Binding-site contacts:
Ligand atom CL16 contacts residue PRO569 of chain 1.A at 3.9 Å.
Ligand atom C03 contacts residue SER803 of chain 1.A at 3.1 Å.
Ligand atom C14 contacts residue PRO781 of chain 1.B at 4.1 Å (hydrophobic).
Ligand atom C06 contacts residue ALA778 of chain 1.B at 3.6 Å (hydrophobic).
Ligand atom C01 contacts residue ILE774 of chain 1.B at 3.7 Å (hydrophobic).
Ligand atom C11 contacts residue PRO781 of chain 1.B at 3.8 Å (hydrophobic).
Ligand atom N09 contacts residue LEU777 of chain 1.B at 2.8 Å (h-bond).
Ligand atom C10 contacts residue PRO781 of chain 1.B at 3.7 Å (hydrophobic).
Ligand atom C05 contacts residue ILE782 of chain 1.A at 3.7 Å (hydrophobic).
Ligand atom O08 contacts residue THR799 of chain 1.A at 3.6 Å (h-bond).
Ligand atom O08 contacts residue ILE782 of chain 1.A at 3.6 Å.
Ligand atom N04 contacts residue THR799 of chain 1.A at 4.0 Å.
Ligand atom C06 contacts residue ILE774 of chain 1.B at 4.1 Å (hydrophobic).
Ligand atom O08 contacts residue LEU777 of chain 1.B at 3.5 Å (h-bond).
Ligand atom N04 contacts residue SER803 of chain 1.A at 3.3 Å (h-bond).
Ligand atom C15 contacts residue PRO781 of chain 1.B at 3.8 Å (hydrophobic).
Ligand atom N04 contacts residue ILE782 of chain 1.A at 3.3 Å.
Ligand atom O08 contacts residue PRO781 of chain 1.B at 3.4 Å.
Ligand atom C12 contacts residue PRO781 of chain 1.B at 4.1 Å (hydrophobic).
Ligand atom C07 contacts residue VAL802 of chain 1.A at 3.7 Å (hydrophobic).
Ligand atom C03 contacts residue ILE782 of chain 1.A at 3.8 Å (hydrophobic).
Ligand atom C10 contacts residue LEU777 of chain 1.B at 3.2 Å (hydrophobic).
Ligand atom C07 contacts residue LEU777 of chain 1.B at 3.1 Å (hydrophobic).
Ligand atom CL16 contacts residue TRP565 of chain 1.A at 3.1 Å.
Ligand atom C11 contacts residue VAL802 of chain 1.A at 3.5 Å (hydrophobic).
Ligand atom C05 contacts residue LEU777 of chain 1.B at 3.6 Å (hydrophobic).
Ligand atom C06 contacts residue LEU806 of chain 1.A at 3.8 Å (hydrophobic).
Ligand atom N09 contacts residue VAL802 of chain 1.A at 3.3 Å.
Ligand atom C14 contacts residue LEU568 of chain 1.A at 4.0 Å (hydrophobic).
Ligand atom C15 contacts residue LEU777 of chain 1.B at 3.1 Å (hydrophobic).
Ligand atom C14 contacts residue ILE780 of chain 1.B at 3.6 Å (hydrophobic).
Ligand atom C07 contacts residue PRO781 of chain 1.B at 4.0 Å (hydrophobic).
Ligand atom C02 contacts residue VAL775 of chain 1.A at 3.7 Å (hydrophobic).
Ligand atom C03 contacts residue PHE779 of chain 1.A at 3.9 Å (hydrophobic).
Ligand atom C06 contacts residue LEU777 of chain 1.B at 3.5 Å (hydrophobic).
Ligand atom C01 contacts residue LEU806 of chain 1.A at 3.6 Å (hydrophobic).
Ligand atom C10 contacts residue VAL802 of chain 1.A at 4.0 Å (hydrophobic).
Ligand atom CL16 contacts residue THR798 of chain 1.A at 3.3 Å.
Ligand atom C07 contacts residue ILE782 of chain 1.A at 4.0 Å (hydrophobic).
Ligand atom C05 contacts residue VAL802 of chain 1.A at 3.9 Å (hydrophobic).

This protein binds this small molecule.
Small molecule (SMILES): O=C(Nc1cccc(Cl)c1)c1ccccn1

Sequence of chain 1.A:
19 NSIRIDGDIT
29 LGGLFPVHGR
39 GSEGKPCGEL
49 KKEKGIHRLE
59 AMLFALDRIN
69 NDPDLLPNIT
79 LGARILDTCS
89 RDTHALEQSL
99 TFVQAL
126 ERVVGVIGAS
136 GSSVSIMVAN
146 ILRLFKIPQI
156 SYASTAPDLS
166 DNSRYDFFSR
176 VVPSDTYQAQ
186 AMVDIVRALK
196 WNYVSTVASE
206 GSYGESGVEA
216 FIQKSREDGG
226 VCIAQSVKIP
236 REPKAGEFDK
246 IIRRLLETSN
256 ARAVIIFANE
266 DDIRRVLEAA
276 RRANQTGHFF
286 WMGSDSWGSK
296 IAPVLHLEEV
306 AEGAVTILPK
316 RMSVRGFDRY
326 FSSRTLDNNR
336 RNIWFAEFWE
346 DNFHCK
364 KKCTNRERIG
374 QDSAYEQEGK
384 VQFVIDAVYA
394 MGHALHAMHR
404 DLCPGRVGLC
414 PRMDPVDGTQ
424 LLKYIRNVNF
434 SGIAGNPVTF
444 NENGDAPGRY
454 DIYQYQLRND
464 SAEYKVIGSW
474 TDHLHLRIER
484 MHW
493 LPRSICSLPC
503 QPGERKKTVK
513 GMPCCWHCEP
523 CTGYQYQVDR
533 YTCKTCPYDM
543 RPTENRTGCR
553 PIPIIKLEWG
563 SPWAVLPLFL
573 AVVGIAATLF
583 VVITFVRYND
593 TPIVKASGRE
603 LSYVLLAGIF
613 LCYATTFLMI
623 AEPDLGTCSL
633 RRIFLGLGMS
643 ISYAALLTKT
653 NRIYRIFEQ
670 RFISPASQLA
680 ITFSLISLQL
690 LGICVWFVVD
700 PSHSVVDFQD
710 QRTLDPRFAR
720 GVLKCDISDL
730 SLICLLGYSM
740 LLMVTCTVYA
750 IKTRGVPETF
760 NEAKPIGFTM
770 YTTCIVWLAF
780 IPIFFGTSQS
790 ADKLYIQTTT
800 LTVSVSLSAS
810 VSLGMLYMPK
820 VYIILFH

Sequence of chain 1.B:
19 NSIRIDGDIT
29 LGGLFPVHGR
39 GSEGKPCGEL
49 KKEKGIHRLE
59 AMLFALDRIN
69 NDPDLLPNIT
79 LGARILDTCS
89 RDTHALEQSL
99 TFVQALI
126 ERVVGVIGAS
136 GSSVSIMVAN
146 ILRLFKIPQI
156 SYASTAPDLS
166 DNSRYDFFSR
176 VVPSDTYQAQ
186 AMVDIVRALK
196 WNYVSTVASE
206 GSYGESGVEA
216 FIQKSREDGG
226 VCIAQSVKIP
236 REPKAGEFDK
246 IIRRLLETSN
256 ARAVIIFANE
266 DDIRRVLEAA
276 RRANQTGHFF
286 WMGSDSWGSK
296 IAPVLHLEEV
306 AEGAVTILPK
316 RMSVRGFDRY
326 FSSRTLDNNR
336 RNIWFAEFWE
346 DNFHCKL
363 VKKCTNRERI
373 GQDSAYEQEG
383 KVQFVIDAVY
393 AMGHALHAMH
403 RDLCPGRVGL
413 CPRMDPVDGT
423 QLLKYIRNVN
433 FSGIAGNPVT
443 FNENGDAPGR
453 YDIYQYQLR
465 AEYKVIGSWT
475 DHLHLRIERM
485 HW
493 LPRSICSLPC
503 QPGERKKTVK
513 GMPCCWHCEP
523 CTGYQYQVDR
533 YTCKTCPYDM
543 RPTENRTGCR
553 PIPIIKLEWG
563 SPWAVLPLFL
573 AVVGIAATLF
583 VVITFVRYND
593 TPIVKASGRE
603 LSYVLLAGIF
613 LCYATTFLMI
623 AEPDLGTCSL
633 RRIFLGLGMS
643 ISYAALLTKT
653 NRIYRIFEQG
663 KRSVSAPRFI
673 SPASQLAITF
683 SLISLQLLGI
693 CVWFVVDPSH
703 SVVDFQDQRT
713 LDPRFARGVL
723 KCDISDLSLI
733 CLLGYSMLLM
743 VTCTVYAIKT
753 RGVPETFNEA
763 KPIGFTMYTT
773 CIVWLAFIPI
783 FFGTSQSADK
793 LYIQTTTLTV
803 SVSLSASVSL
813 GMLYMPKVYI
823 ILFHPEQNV